Binding-site contacts:
Ligand atom N2 contacts residue PRO174 of chain 40.A at 3.9 Å.
Ligand atom C5B contacts residue TYR197 of chain 40.A at 3.8 Å (hydrophobic).
Ligand atom C3C contacts residue VAL188 of chain 40.A at 3.3 Å (hydrophobic).
Ligand atom C31 contacts residue SER175 of chain 40.A at 3.6 Å.
Ligand atom CM1 contacts residue SER107 of chain 40.A at 3.9 Å.
Ligand atom O1B contacts residue TYR128 of chain 40.A at 3.9 Å.
Ligand atom C4 contacts residue MET224 of chain 40.A at 3.8 Å (hydrophobic).
Ligand atom C4 contacts residue TYR152 of chain 40.A at 3.9 Å (hydrophobic).
Ligand atom C31 contacts residue ALA150 of chain 40.A at 3.1 Å (hydrophobic).
Ligand atom C5C contacts residue ILE104 of chain 40.A at 3.8 Å (hydrophobic).
Ligand atom C4C contacts residue TYR152 of chain 40.A at 3.8 Å (hydrophobic).
Ligand atom C2C contacts residue VAL188 of chain 40.A at 3.2 Å (hydrophobic).
Ligand atom C7C contacts residue TYR128 of chain 40.A at 3.6 Å (hydrophobic).
Ligand atom C4 contacts residue PHE186 of chain 40.A at 3.6 Å (hydrophobic).
Ligand atom C2C contacts residue TYR152 of chain 40.A at 4.0 Å (hydrophobic).
Ligand atom C7C contacts residue TYR197 of chain 40.A at 3.8 Å (hydrophobic).
Ligand atom C31 contacts residue PRO174 of chain 40.A at 3.4 Å (hydrophobic).
Ligand atom C7C contacts residue VAL191 of chain 40.A at 4.0 Å (hydrophobic).
Ligand atom O1 contacts residue PHE186 of chain 40.A at 3.5 Å.
Ligand atom O1B contacts residue ILE104 of chain 40.A at 3.9 Å.
Ligand atom C6B contacts residue TYR197 of chain 40.A at 3.7 Å (hydrophobic).
Ligand atom C31 contacts residue VAL176 of chain 40.A at 3.3 Å (hydrophobic).
Ligand atom C4B contacts residue LEU106 of chain 40.A at 4.0 Å (hydrophobic).
Ligand atom N2 contacts residue ALA24 of chain 40.C at 3.4 Å.
Ligand atom N2 contacts residue PHE186 of chain 40.A at 3.7 Å.
Ligand atom C5B contacts residue LEU106 of chain 40.A at 3.8 Å (hydrophobic).
Ligand atom C5 contacts residue TYR152 of chain 40.A at 3.8 Å (hydrophobic).
Ligand atom C3C contacts residue TYR128 of chain 40.A at 3.9 Å (hydrophobic).
Ligand atom C6B contacts residue LEU106 of chain 40.A at 4.0 Å (hydrophobic).
Ligand atom C1C contacts residue TYR152 of chain 40.A at 4.0 Å (hydrophobic).
Ligand atom C3 contacts residue PRO174 of chain 40.A at 3.8 Å (hydrophobic).
Ligand atom O1 contacts residue TYR152 of chain 40.A at 3.9 Å.
Ligand atom C5C contacts residue TYR128 of chain 40.A at 3.5 Å (hydrophobic).
Ligand atom C6C contacts residue VAL191 of chain 40.A at 3.2 Å (hydrophobic).
Ligand atom C4C contacts residue ILE104 of chain 40.A at 3.9 Å (hydrophobic).
Ligand atom C4A contacts residue ASN198 of chain 40.A at 3.9 Å.
Ligand atom C5 contacts residue PHE186 of chain 40.A at 3.5 Å (hydrophobic).
Ligand atom O1 contacts residue ALA24 of chain 40.C at 3.6 Å.
Ligand atom C3 contacts residue PHE186 of chain 40.A at 3.8 Å (hydrophobic).
Ligand atom O1 contacts residue VAL188 of chain 40.A at 3.8 Å.

A small-molecule ligand and the protein it binds are described below.
Small molecule (SMILES): Cc1cc(CCCCCCCOc2ccc(C3=N[C@@H](C)CO3)cc2)on1

Sequence of chain 40.A:
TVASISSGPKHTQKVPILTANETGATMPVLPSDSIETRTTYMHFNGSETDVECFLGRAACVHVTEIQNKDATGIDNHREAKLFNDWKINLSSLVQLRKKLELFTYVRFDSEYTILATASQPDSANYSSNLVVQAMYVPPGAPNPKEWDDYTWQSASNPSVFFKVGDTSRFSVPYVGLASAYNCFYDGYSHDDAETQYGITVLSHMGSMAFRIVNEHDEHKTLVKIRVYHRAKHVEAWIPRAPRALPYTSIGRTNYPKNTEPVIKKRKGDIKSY

Sequence of chain 40.C:
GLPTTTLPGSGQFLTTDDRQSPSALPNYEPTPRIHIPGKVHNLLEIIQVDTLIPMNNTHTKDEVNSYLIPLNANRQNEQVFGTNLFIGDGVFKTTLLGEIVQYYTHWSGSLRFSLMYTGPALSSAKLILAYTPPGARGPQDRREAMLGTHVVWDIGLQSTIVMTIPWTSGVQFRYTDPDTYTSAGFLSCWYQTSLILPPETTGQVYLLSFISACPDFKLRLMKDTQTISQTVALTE